The protein below binds the small molecule below.
Small molecule (SMILES): O=C(O)[C@@H]1O[C@H](O[C@H]2[C@@H](OS(=O)(=O)O)O[C@@H](O)[C@H](NS(=O)(=O)O)[C@H]2O)[C@@H](OS(=O)(=O)O)[C@H](O)[C@@H]1O

Sequence of chain 53.H:
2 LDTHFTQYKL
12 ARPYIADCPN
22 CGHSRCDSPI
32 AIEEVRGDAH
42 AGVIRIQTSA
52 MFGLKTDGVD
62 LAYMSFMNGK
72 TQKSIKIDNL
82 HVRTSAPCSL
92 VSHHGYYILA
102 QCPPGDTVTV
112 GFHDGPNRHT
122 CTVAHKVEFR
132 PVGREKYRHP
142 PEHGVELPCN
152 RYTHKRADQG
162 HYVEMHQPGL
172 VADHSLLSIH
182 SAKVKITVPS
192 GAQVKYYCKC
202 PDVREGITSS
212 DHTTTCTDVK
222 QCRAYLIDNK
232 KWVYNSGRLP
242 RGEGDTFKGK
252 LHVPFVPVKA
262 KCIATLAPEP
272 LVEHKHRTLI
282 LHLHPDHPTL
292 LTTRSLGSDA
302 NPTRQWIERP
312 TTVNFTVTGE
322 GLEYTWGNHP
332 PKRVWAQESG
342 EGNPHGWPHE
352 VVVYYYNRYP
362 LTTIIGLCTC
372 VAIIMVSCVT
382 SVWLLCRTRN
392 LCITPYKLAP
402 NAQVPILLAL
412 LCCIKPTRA

Sequence of chain 53.D:
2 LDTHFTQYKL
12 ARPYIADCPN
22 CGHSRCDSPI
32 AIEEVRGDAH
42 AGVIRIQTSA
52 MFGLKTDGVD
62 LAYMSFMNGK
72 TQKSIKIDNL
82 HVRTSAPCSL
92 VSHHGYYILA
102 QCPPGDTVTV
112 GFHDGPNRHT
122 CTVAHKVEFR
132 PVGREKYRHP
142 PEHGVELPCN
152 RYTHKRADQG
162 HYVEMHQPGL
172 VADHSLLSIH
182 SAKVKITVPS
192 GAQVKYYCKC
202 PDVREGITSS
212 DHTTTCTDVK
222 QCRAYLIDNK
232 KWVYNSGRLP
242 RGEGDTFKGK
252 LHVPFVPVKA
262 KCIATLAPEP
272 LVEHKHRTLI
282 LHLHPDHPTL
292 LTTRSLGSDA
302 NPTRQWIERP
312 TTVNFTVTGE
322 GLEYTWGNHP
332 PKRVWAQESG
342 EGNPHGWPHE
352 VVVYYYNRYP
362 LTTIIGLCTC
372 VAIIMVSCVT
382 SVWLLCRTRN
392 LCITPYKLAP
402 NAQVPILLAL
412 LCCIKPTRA

Binding-site contacts:
Ligand atom O6B contacts residue ASN80 of chain 53.D at 3.0 Å (h-bond).
Ligand atom SAG contacts residue HIS82 of chain 53.D at 3.7 Å.
Ligand atom SAG contacts residue ASN80 of chain 53.D at 4.3 Å.
Ligand atom SAG contacts residue HIS114 of chain 53.H at 4.1 Å.
Ligand atom OAF contacts residue HIS114 of chain 53.H at 4.1 Å.
Ligand atom SBB contacts residue HIS82 of chain 53.F at 3.5 Å (h-bond).
Ligand atom SBG contacts residue HIS114 of chain 53.F at 3.5 Å (h-bond).
Ligand atom OBC contacts residue HIS114 of chain 53.D at 4.1 Å.
Ligand atom OBH contacts residue HIS114 of chain 53.F at 3.1 Å (h-bond).
Ligand atom C5 contacts residue HIS82 of chain 53.H at 4.0 Å.
Ligand atom OBC contacts residue HIS82 of chain 53.F at 3.2 Å (h-bond).
Ligand atom OAB contacts residue HIS114 of chain 53.H at 3.3 Å.
Ligand atom N2 contacts residue HIS114 of chain 53.H at 4.1 Å.
Ligand atom OAH contacts residue ASN80 of chain 53.D at 3.2 Å (h-bond).
Ligand atom C6 contacts residue ASN80 of chain 53.D at 3.8 Å.
Ligand atom OAH contacts residue HIS82 of chain 53.D at 3.1 Å (h-bond).
Ligand atom OAB contacts residue ARG119 of chain 53.H at 3.5 Å.
Ligand atom C3 contacts residue HIS82 of chain 53.D at 4.3 Å.
Ligand atom OBI contacts residue HIS114 of chain 53.F at 3.0 Å (h-bond).
Ligand atom O3 contacts residue HIS82 of chain 53.D at 3.9 Å.
Ligand atom OBI contacts residue HIS82 of chain 53.F at 2.9 Å.
Ligand atom O4 contacts residue HIS114 of chain 53.D at 3.6 Å.
Ligand atom OBF contacts residue HIS114 of chain 53.F at 3.9 Å.
Ligand atom SBG contacts residue HIS82 of chain 53.F at 4.0 Å.
Ligand atom O2 contacts residue HIS82 of chain 53.F at 4.0 Å.
Ligand atom SBB contacts residue HIS114 of chain 53.D at 4.2 Å.
Ligand atom OAF contacts residue HIS82 of chain 53.D at 3.2 Å (h-bond).
Ligand atom O4 contacts residue ASN80 of chain 53.D at 3.1 Å (h-bond).
Ligand atom O1 contacts residue HIS114 of chain 53.H at 2.8 Å (h-bond).
Ligand atom OBF contacts residue HIS82 of chain 53.F at 3.9 Å.
Ligand atom OBA contacts residue HIS82 of chain 53.D at 4.3 Å.
Ligand atom C1 contacts residue HIS82 of chain 53.H at 3.7 Å.
Ligand atom O1 contacts residue HIS82 of chain 53.H at 3.6 Å.
Ligand atom C1 contacts residue HIS114 of chain 53.H at 3.5 Å.
Ligand atom O5 contacts residue HIS82 of chain 53.H at 3.2 Å (h-bond).
Ligand atom O3 contacts residue HIS114 of chain 53.D at 3.3 Å (h-bond).
Ligand atom C4 contacts residue ASN80 of chain 53.D at 4.0 Å.
Ligand atom OBA contacts residue HIS114 of chain 53.D at 3.0 Å (h-bond).
Ligand atom C2 contacts residue HIS82 of chain 53.D at 4.2 Å.
Ligand atom OBE contacts residue HIS82 of chain 53.F at 2.9 Å (h-bond).

Sequence of chain 53.F:
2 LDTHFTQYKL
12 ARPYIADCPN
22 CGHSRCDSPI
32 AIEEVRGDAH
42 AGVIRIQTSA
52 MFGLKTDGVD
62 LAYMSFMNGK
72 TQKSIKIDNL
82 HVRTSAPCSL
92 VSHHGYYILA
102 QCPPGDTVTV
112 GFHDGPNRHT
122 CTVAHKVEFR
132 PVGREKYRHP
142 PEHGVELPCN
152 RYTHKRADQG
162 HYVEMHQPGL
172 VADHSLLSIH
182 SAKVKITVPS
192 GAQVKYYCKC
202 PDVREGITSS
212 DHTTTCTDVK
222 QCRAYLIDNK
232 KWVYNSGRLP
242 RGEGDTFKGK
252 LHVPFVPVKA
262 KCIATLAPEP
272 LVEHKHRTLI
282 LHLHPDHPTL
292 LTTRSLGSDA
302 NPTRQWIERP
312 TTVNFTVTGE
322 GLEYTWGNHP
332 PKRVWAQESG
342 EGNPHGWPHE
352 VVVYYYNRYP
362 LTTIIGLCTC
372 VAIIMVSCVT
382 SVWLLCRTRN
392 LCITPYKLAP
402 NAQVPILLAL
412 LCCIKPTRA